Sequence of chain 1.A:
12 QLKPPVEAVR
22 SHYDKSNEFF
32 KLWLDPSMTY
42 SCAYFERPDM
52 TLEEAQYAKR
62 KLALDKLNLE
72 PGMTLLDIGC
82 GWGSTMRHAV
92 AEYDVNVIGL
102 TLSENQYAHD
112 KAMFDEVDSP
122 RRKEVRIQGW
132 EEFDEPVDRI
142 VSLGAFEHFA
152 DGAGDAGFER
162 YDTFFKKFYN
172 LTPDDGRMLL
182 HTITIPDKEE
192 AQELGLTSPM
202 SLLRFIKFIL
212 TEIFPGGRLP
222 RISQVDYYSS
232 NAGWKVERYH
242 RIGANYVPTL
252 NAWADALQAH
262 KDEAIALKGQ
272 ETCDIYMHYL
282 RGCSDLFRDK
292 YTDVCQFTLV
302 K

Binding-site contacts:
Ligand atom C22 contacts residue LEU220 of chain 1.A at 3.9 Å (hydrophobic).
Ligand atom C12 contacts residue GLY145 of chain 1.A at 3.1 Å.
Ligand atom C4 contacts residue LEU211 of chain 1.A at 4.0 Å (hydrophobic).
Ligand atom C1 contacts residue ILE207 of chain 1.A at 3.9 Å (hydrophobic).
Ligand atom C14 contacts residue PHE215 of chain 1.A at 3.6 Å (hydrophobic).
Ligand atom C21 contacts residue LEU287 of chain 1.A at 3.9 Å (hydrophobic).
Ligand atom C13 contacts residue CO31 of chain 1.B at 3.6 Å.
Ligand atom C10 contacts residue GLY145 of chain 1.A at 3.9 Å.
Ligand atom C7 contacts residue PHE215 of chain 1.A at 3.8 Å (hydrophobic).
Ligand atom C14 contacts residue TYR280 of chain 1.A at 3.4 Å (hydrophobic).
Ligand atom C13 contacts residue TYR41 of chain 1.A at 3.9 Å (hydrophobic).
Ligand atom N1 contacts residue TYR41 of chain 1.A at 3.8 Å.
Ligand atom C22 contacts residue THR293 of chain 1.A at 3.7 Å.
Ligand atom C18 contacts residue CYS284 of chain 1.A at 3.9 Å (hydrophobic).
Ligand atom C6 contacts residue PHE215 of chain 1.A at 3.5 Å (hydrophobic).
Ligand atom C10 contacts residue TYR24 of chain 1.A at 3.2 Å (hydrophobic).
Ligand atom C15 contacts residue TYR280 of chain 1.A at 3.5 Å (hydrophobic).
Ligand atom C16 contacts residue TYR247 of chain 1.A at 3.4 Å (hydrophobic).
Ligand atom C11 contacts residue TYR24 of chain 1.A at 3.3 Å (hydrophobic).
Ligand atom C18 contacts residue ILE184 of chain 1.A at 3.7 Å (hydrophobic).
Ligand atom C2 contacts residue LEU211 of chain 1.A at 3.6 Å (hydrophobic).
Ligand atom C8 contacts residue PHE215 of chain 1.A at 3.7 Å (hydrophobic).
Ligand atom C11 contacts residue SAH1 of chain 1.G at 3.5 Å.
Ligand atom C15 contacts residue TYR247 of chain 1.A at 3.4 Å (hydrophobic).
Ligand atom C13 contacts residue TYR247 of chain 1.A at 3.2 Å (hydrophobic).
Ligand atom C17 contacts residue CYS284 of chain 1.A at 3.9 Å (hydrophobic).
Ligand atom C3 contacts residue LEU220 of chain 1.A at 3.8 Å (hydrophobic).
Ligand atom C4 contacts residue GLY218 of chain 1.A at 3.7 Å.
Ligand atom C10 contacts residue PHE215 of chain 1.A at 3.9 Å (hydrophobic).
Ligand atom C5 contacts residue LEU220 of chain 1.A at 3.7 Å (hydrophobic).
Ligand atom C14 contacts residue TYR247 of chain 1.A at 3.8 Å (hydrophobic).
Ligand atom C11 contacts residue TYR41 of chain 1.A at 3.1 Å (hydrophobic).
Ligand atom C18 contacts residue PHE288 of chain 1.A at 3.8 Å (hydrophobic).
Ligand atom C6 contacts residue GLY218 of chain 1.A at 3.9 Å.
Ligand atom C22 contacts residue LEU287 of chain 1.A at 3.5 Å (hydrophobic).
Ligand atom C7 contacts residue GLU148 of chain 1.A at 3.6 Å.
Ligand atom C12 contacts residue TYR41 of chain 1.A at 3.5 Å (hydrophobic).
Ligand atom C12 contacts residue CO31 of chain 1.B at 3.2 Å.
Ligand atom C19 contacts residue CYS284 of chain 1.A at 3.4 Å (hydrophobic).
Ligand atom N1 contacts residue TYR24 of chain 1.A at 3.9 Å.

A protein and the small-molecule ligand that binds it are described below.
Small molecule (SMILES): CCCCCCCCCC[N+](C)(C)CCCCCCCCCC